Sequence of chain 1.C:
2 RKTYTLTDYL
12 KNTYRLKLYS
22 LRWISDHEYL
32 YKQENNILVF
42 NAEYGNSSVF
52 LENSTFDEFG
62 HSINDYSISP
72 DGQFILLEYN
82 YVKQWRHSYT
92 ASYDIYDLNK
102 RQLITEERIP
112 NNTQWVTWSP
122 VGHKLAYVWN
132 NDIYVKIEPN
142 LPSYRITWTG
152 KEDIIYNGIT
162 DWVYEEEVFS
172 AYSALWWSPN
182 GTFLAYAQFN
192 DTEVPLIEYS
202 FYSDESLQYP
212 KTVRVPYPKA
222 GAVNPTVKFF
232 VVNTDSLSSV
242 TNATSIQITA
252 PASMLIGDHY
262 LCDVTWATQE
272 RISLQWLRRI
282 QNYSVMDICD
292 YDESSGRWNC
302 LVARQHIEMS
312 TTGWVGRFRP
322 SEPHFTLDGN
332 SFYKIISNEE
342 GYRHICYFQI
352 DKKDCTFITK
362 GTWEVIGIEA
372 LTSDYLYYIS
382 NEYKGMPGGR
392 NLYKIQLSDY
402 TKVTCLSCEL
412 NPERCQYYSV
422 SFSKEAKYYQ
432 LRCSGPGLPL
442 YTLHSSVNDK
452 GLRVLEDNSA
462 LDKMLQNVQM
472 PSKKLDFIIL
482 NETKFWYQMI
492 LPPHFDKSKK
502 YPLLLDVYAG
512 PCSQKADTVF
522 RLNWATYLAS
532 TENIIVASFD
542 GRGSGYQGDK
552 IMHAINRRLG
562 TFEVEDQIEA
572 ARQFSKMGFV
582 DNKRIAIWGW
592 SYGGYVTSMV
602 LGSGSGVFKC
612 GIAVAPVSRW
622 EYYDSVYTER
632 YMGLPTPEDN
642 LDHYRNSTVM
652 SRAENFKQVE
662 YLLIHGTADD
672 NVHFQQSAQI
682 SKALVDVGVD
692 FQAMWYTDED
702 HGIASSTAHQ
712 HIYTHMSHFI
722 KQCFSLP

Sequence of chain 1.D:
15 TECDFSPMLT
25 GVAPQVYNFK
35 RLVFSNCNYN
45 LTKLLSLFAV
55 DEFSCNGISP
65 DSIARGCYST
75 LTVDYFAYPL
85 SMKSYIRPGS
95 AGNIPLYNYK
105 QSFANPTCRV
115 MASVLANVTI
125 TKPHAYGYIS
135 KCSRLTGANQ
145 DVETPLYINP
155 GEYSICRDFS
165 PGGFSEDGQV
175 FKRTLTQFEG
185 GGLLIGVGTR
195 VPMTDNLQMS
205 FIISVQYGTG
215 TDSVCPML

The protein below binds the small molecule below.
Small molecule (SMILES): CC(=O)N[C@H]1[C@H](O[C@H]2[C@H](O)[C@@H](NC(C)=O)CO[C@@H]2CO)O[C@H](CO)[C@@H](O)[C@@H]1O

Binding-site contacts:
Ligand atom C8 contacts residue ASN143 of chain 1.D at 4.1 Å.
Ligand atom C8 contacts residue GLU639 of chain 1.C at 4.0 Å.
Ligand atom C8 contacts residue SER311 of chain 1.C at 4.5 Å.
Ligand atom C8 contacts residue ASN283 of chain 1.C at 4.1 Å.
Ligand atom C8 contacts residue ASP640 of chain 1.C at 4.1 Å.
Ligand atom C3 contacts residue ASN283 of chain 1.C at 3.8 Å.
Ligand atom O5 contacts residue ILE281 of chain 1.C at 4.1 Å.
Ligand atom C4 contacts residue ASN283 of chain 1.C at 4.2 Å.
Ligand atom C7 contacts residue ASN283 of chain 1.C at 3.4 Å.
Ligand atom C1 contacts residue ILE281 of chain 1.C at 4.0 Å (hydrophobic).
Ligand atom O7 contacts residue ASP640 of chain 1.C at 4.3 Å.
Ligand atom C1 contacts residue ASN283 of chain 1.C at 1.4 Å.
Ligand atom C5 contacts residue ILE281 of chain 1.C at 4.3 Å (hydrophobic).
Ligand atom C7 contacts residue SER311 of chain 1.C at 3.9 Å.
Ligand atom N2 contacts residue ASN283 of chain 1.C at 3.0 Å (h-bond).
Ligand atom C8 contacts residue MET310 of chain 1.C at 3.7 Å (hydrophobic).
Ligand atom O7 contacts residue SER311 of chain 1.C at 3.0 Å (h-bond).
Ligand atom O6 contacts residue ARG558 of chain 1.C at 3.8 Å.
Ligand atom C2 contacts residue ASN283 of chain 1.C at 2.5 Å.
Ligand atom O7 contacts residue THR312 of chain 1.C at 4.1 Å.
Ligand atom O7 contacts residue ASN283 of chain 1.C at 3.4 Å (h-bond).
Ligand atom O5 contacts residue ASN283 of chain 1.C at 2.3 Å (h-bond).
Ligand atom O7 contacts residue ARG558 of chain 1.C at 4.5 Å.
Ligand atom C5 contacts residue ASN283 of chain 1.C at 3.6 Å.
Ligand atom C6 contacts residue ARG558 of chain 1.C at 3.8 Å.